Sequence of chain 1.B:
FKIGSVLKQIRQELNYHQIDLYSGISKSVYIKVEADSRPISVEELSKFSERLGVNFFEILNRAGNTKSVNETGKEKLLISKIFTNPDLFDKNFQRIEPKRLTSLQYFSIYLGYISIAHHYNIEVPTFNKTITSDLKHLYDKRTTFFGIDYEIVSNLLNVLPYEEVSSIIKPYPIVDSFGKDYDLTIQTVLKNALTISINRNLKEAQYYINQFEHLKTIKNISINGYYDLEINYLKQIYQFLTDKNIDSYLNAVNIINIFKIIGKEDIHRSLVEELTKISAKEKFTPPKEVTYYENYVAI

Binding-site contacts:
Ligand atom CG2 contacts residue THR192 of chain 1.B at 3.1 Å.
Ligand atom CD2 contacts residue ASN158 of chain 1.B at 3.4 Å.
Ligand atom O contacts residue ASN196 of chain 1.B at 3.2 Å (h-bond).
Ligand atom O contacts residue GLU154 of chain 1.B at 3.3 Å (salt-bridge).
Ligand atom N contacts residue THR199 of chain 1.B at 2.8 Å (h-bond).
Ligand atom C contacts residue THR199 of chain 1.B at 3.5 Å.
Ligand atom CA contacts residue GLU235 of chain 1.B at 3.5 Å.
Ligand atom N contacts residue GLU279 of chain 1.B at 2.9 Å (salt-bridge).
Ligand atom CB contacts residue ASN158 of chain 1.B at 3.5 Å.
Ligand atom N contacts residue TYR298 of chain 1.B at 3.2 Å (h-bond).
Ligand atom CD2 contacts residue GLU279 of chain 1.B at 2.9 Å.
Ligand atom N contacts residue GLU235 of chain 1.B at 2.8 Å (salt-bridge).
Ligand atom O contacts residue LYS195 of chain 1.B at 2.8 Å (salt-bridge).
Ligand atom CA contacts residue GLU154 of chain 1.B at 3.3 Å.
Ligand atom OG1 contacts residue THR296 of chain 1.B at 3.1 Å (h-bond).
Ligand atom N contacts residue ASN158 of chain 1.B at 2.8 Å (h-bond).
Ligand atom CA contacts residue ASN196 of chain 1.B at 3.3 Å.
Ligand atom CG1 contacts residue ASP185 of chain 1.B at 3.4 Å.
Ligand atom C contacts residue ASN196 of chain 1.B at 3.5 Å.
Ligand atom CG2 contacts residue PHE289 of chain 1.B at 3.3 Å (hydrophobic).
Ligand atom CG contacts residue GLU235 of chain 1.B at 3.5 Å.
Ligand atom O contacts residue ASN158 of chain 1.B at 3.0 Å (h-bond).
Ligand atom N contacts residue THR296 of chain 1.B at 3.2 Å (h-bond).
Ligand atom O contacts residue ASN196 of chain 1.B at 2.7 Å (h-bond).
Ligand atom O contacts residue THR199 of chain 1.B at 2.9 Å (h-bond).
Ligand atom CE1 contacts residue MSE297 of chain 1.B at 3.2 Å.
Ligand atom CB contacts residue GLU235 of chain 1.B at 3.1 Å.
Ligand atom O contacts residue LYS70 of chain 1.B at 2.7 Å (salt-bridge).
Ligand atom O contacts residue MSE297 of chain 1.B at 3.2 Å.
Ligand atom N contacts residue GLU154 of chain 1.B at 3.3 Å (salt-bridge).
Ligand atom CA contacts residue GLU279 of chain 1.B at 2.9 Å.
Ligand atom C contacts residue ASN158 of chain 1.B at 3.4 Å.
Ligand atom CG contacts residue LEU276 of chain 1.B at 3.4 Å (hydrophobic).
Ligand atom N contacts residue ASN196 of chain 1.B at 2.7 Å (h-bond).
Ligand atom O contacts residue TYR298 of chain 1.B at 2.7 Å (h-bond).
Ligand atom OG1 contacts residue TYR302 of chain 1.B at 2.9 Å (h-bond).
Ligand atom OG1 contacts residue LYS195 of chain 1.B at 3.1 Å (salt-bridge).
Ligand atom CA contacts residue ASN158 of chain 1.B at 3.1 Å.
Ligand atom O contacts residue LYS79 of chain 1.B at 2.6 Å (salt-bridge).
Ligand atom CG2 contacts residue MSE297 of chain 1.B at 3.4 Å.

Sequence of chain 1.A:
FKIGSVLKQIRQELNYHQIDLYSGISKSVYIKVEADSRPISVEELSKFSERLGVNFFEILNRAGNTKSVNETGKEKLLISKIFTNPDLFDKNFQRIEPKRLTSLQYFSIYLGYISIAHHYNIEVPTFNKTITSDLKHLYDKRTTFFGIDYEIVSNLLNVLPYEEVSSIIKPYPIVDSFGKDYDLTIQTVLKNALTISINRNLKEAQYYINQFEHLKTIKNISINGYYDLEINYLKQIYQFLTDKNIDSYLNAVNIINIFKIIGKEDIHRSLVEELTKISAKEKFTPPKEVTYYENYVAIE

The protein below binds the small molecule below.
Small molecule (SMILES): CC(C)C[C@H](NC(=O)[C@@H](NC(=O)[C@@H](NC(=O)[C@@H](N)CC(C)C)C(C)C)[C@@H](C)O)C(=O)N[C@H](C(=O)N[C@@H](Cc1ccccc1)C(=O)N[C@H](C(=O)O)C(C)C)C(C)C